A small-molecule ligand and the protein it binds are described below.
Small molecule (SMILES): NC(=O)CN(CC(=O)O)CC(=O)O

Binding-site contacts:
Ligand atom O2 contacts residue ASN894 of chain 1.A at 3.1 Å (h-bond).
Ligand atom C1 contacts residue ASN894 of chain 1.A at 4.0 Å.
Ligand atom O4 contacts residue ASN878 of chain 1.A at 3.1 Å (h-bond).
Ligand atom C2 contacts residue ASN878 of chain 1.A at 4.3 Å.
Ligand atom O5 contacts residue PHE876 of chain 1.A at 3.1 Å.
Ligand atom C2 contacts residue ASN894 of chain 1.A at 3.9 Å.
Ligand atom N2 contacts residue PHE876 of chain 1.A at 4.0 Å.
Ligand atom C3 contacts residue ASN878 of chain 1.A at 4.3 Å.
Ligand atom O2 contacts residue ASN878 of chain 1.A at 3.2 Å (h-bond).
Ligand atom O3 contacts residue THR877 of chain 1.A at 4.0 Å.
Ligand atom O4 contacts residue PHE876 of chain 1.A at 4.5 Å.
Ligand atom C6 contacts residue ASN878 of chain 1.A at 4.3 Å.
Ligand atom N2 contacts residue SER879 of chain 1.A at 2.1 Å (h-bond).
Ligand atom C6 contacts residue ASN894 of chain 1.A at 3.5 Å.
Ligand atom C6 contacts residue SER879 of chain 1.A at 3.4 Å.
Ligand atom N1 contacts residue ASN878 of chain 1.A at 4.4 Å.
Ligand atom O5 contacts residue ASN894 of chain 1.A at 4.3 Å.
Ligand atom O4 contacts residue GLY875 of chain 1.A at 4.3 Å.
Ligand atom C5 contacts residue ASN894 of chain 1.A at 3.8 Å.
Ligand atom C4 contacts residue GLY875 of chain 1.A at 3.7 Å.
Ligand atom C5 contacts residue ASN878 of chain 1.A at 3.4 Å.
Ligand atom O4 contacts residue THR877 of chain 1.A at 3.2 Å.
Ligand atom C4 contacts residue THR877 of chain 1.A at 4.0 Å.
Ligand atom C5 contacts residue SER879 of chain 1.A at 4.0 Å.
Ligand atom C5 contacts residue PHE876 of chain 1.A at 4.1 Å (hydrophobic).
Ligand atom N2 contacts residue ASN878 of chain 1.A at 3.9 Å.
Ligand atom O3 contacts residue GLY875 of chain 1.A at 2.8 Å (h-bond).
Ligand atom C5 contacts residue THR877 of chain 1.A at 4.1 Å.
Ligand atom C5 contacts residue GLY875 of chain 1.A at 4.5 Å.
Ligand atom O5 contacts residue SER879 of chain 1.A at 4.0 Å.
Ligand atom C4 contacts residue ASN878 of chain 1.A at 4.0 Å.
Ligand atom N2 contacts residue ASN894 of chain 1.A at 2.9 Å (h-bond).
Ligand atom C6 contacts residue PHE876 of chain 1.A at 3.9 Å (hydrophobic).

Sequence of chain 1.A:
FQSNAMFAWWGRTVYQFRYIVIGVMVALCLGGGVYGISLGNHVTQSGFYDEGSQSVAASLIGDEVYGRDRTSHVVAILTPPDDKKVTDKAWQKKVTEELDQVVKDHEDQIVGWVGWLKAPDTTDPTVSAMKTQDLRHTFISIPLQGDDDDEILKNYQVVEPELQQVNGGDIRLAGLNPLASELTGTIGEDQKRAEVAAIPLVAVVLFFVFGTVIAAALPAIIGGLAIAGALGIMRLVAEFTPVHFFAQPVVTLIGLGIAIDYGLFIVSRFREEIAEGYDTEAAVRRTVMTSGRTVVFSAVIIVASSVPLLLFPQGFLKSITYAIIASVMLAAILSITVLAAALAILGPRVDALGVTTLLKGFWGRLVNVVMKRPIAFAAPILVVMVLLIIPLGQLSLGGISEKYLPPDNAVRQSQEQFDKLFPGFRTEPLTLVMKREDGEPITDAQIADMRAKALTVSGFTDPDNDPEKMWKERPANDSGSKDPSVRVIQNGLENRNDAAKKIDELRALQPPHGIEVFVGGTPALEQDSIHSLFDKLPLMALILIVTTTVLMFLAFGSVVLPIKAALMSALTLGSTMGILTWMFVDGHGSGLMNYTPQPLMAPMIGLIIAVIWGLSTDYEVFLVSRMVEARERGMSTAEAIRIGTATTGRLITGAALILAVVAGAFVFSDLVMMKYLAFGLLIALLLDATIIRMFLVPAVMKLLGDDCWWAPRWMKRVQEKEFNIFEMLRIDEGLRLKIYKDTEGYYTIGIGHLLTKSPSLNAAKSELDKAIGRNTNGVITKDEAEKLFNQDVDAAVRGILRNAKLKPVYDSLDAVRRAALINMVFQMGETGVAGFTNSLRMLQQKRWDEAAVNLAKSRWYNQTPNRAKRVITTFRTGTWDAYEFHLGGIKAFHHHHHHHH